This small molecule binds to this protein.
Small molecule (SMILES): NC(=[NH2+])NCCC[C@H](N)C(=O)O

Binding-site contacts:
Ligand atom N contacts residue PHE296 of chain 3.A at 3.7 Å.
Ligand atom NE contacts residue NAP1 of chain 3.D at 3.8 Å.
Ligand atom OXT contacts residue LYS107 of chain 3.A at 3.0 Å (salt-bridge).
Ligand atom O contacts residue ILE103 of chain 3.A at 3.3 Å.
Ligand atom CD contacts residue GLN102 of chain 3.A at 3.4 Å.
Ligand atom CG contacts residue THR322 of chain 3.A at 4.1 Å.
Ligand atom CB contacts residue GLN102 of chain 3.A at 3.8 Å.
Ligand atom OXT contacts residue ASN293 of chain 3.A at 3.1 Å (h-bond).
Ligand atom CA contacts residue ASN293 of chain 3.A at 3.5 Å.
Ligand atom C contacts residue ASN293 of chain 3.A at 3.6 Å.
Ligand atom O contacts residue PHE296 of chain 3.A at 3.4 Å.
Ligand atom NE contacts residue THR322 of chain 3.A at 3.9 Å.
Ligand atom CZ contacts residue NAP1 of chain 3.D at 3.5 Å.
Ligand atom CG contacts residue GLN102 of chain 3.A at 4.0 Å.
Ligand atom N contacts residue ASN293 of chain 3.A at 2.6 Å (h-bond).
Ligand atom CA contacts residue SER469 of chain 3.A at 4.1 Å.
Ligand atom NH1 contacts residue GLN102 of chain 3.A at 3.6 Å.
Ligand atom NH2 contacts residue THR322 of chain 3.A at 3.5 Å (h-bond).
Ligand atom NH2 contacts residue NAP1 of chain 3.D at 2.8 Å (h-bond).
Ligand atom O contacts residue LYS107 of chain 3.A at 2.9 Å (salt-bridge).
Ligand atom OXT contacts residue ILE103 of chain 3.A at 4.1 Å.
Ligand atom O contacts residue SER469 of chain 3.A at 2.8 Å (h-bond).
Ligand atom NH2 contacts residue ASN323 of chain 3.A at 3.6 Å (h-bond).
Ligand atom NH1 contacts residue THR322 of chain 3.A at 3.8 Å.
Ligand atom C contacts residue ILE103 of chain 3.A at 3.8 Å (hydrophobic).
Ligand atom C contacts residue SER469 of chain 3.A at 3.7 Å.
Ligand atom NE contacts residue ASN323 of chain 3.A at 3.1 Å (h-bond).
Ligand atom C contacts residue PHE296 of chain 3.A at 3.8 Å (hydrophobic).
Ligand atom CG contacts residue LEU467 of chain 3.A at 3.6 Å (hydrophobic).
Ligand atom CB contacts residue SER469 of chain 3.A at 4.0 Å.
Ligand atom CD contacts residue LEU467 of chain 3.A at 4.1 Å (hydrophobic).
Ligand atom CZ contacts residue ASN323 of chain 3.A at 3.8 Å.
Ligand atom CZ contacts residue THR322 of chain 3.A at 3.5 Å.
Ligand atom C contacts residue LYS107 of chain 3.A at 3.4 Å.
Ligand atom CB contacts residue ILE103 of chain 3.A at 3.9 Å (hydrophobic).
Ligand atom CA contacts residue PHE296 of chain 3.A at 3.5 Å (hydrophobic).
Ligand atom NE contacts residue GLN102 of chain 3.A at 4.2 Å.
Ligand atom CZ contacts residue GLN102 of chain 3.A at 4.0 Å.
Ligand atom CB contacts residue LEU467 of chain 3.A at 4.0 Å (hydrophobic).
Ligand atom CD contacts residue ASN323 of chain 3.A at 4.1 Å.

Sequence of chain 3.A:
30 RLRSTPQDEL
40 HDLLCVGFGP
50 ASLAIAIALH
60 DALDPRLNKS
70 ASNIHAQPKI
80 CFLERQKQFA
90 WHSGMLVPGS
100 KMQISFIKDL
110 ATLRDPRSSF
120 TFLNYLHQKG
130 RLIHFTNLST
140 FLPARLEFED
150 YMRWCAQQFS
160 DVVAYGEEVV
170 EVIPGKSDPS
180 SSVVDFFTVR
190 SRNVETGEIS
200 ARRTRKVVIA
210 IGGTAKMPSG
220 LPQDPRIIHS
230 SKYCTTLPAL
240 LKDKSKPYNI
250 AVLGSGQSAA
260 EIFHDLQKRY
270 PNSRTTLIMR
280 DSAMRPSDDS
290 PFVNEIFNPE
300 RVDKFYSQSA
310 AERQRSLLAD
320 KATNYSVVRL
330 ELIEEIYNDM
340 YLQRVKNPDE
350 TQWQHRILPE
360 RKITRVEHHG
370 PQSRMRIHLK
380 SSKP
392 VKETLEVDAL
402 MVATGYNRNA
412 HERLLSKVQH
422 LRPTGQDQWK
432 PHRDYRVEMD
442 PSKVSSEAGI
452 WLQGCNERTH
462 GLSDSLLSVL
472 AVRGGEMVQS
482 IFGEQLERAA